Binding-site contacts:
Ligand atom C6 contacts residue LEU433 of chain 1.B at 3.6 Å (hydrophobic).
Ligand atom O4 contacts residue PHE523 of chain 1.B at 3.0 Å (h-bond).
Ligand atom O4 contacts residue GLY520 of chain 1.B at 2.6 Å (h-bond).
Ligand atom C6 contacts residue SER439 of chain 1.B at 3.7 Å.
Ligand atom O5P contacts residue SER521 of chain 1.B at 2.6 Å (h-bond).
Ligand atom O5P contacts residue THR434 of chain 1.B at 3.6 Å.
Ligand atom P2 contacts residue THR434 of chain 1.B at 3.5 Å.
Ligand atom O1 contacts residue GLY520 of chain 1.B at 3.7 Å.
Ligand atom O4 contacts residue GLY522 of chain 1.B at 3.7 Å.
Ligand atom P2 contacts residue LYS435 of chain 1.B at 3.8 Å.
Ligand atom C5 contacts residue GLY520 of chain 1.B at 3.3 Å.
Ligand atom O4P contacts residue SER521 of chain 1.B at 3.2 Å (h-bond).
Ligand atom O2P contacts residue LYS435 of chain 1.B at 3.4 Å (salt-bridge).
Ligand atom C4 contacts residue GLY520 of chain 1.B at 3.2 Å.
Ligand atom C3 contacts residue ARG518 of chain 1.B at 3.2 Å.
Ligand atom O2 contacts residue GLY516 of chain 1.B at 3.4 Å (h-bond).
Ligand atom O6 contacts residue THR434 of chain 1.B at 3.7 Å.
Ligand atom O6P contacts residue THR434 of chain 1.B at 2.5 Å (h-bond).
Ligand atom O3P contacts residue GLY520 of chain 1.B at 2.9 Å (h-bond).
Ligand atom O1P contacts residue TRP484 of chain 1.B at 2.9 Å (h-bond).
Ligand atom O5P contacts residue SER436 of chain 1.B at 2.7 Å (h-bond).
Ligand atom C6 contacts residue THR524 of chain 1.B at 3.4 Å.
Ligand atom O1P contacts residue ARG491 of chain 1.B at 2.9 Å (salt-bridge).
Ligand atom O3P contacts residue LYS435 of chain 1.B at 3.0 Å (salt-bridge).
Ligand atom P1 contacts residue ARG491 of chain 1.B at 3.7 Å.
Ligand atom P2 contacts residue SER439 of chain 1.B at 3.8 Å.
Ligand atom O4P contacts residue SER439 of chain 1.B at 3.5 Å (h-bond).
Ligand atom O4P contacts residue GLY522 of chain 1.B at 3.0 Å (h-bond).
Ligand atom O2 contacts residue LEU433 of chain 1.B at 3.5 Å.
Ligand atom O3 contacts residue ARG518 of chain 1.B at 2.6 Å (salt-bridge).
Ligand atom O6P contacts residue SER439 of chain 1.B at 2.9 Å (h-bond).
Ligand atom O5P contacts residue LYS435 of chain 1.B at 3.4 Å (salt-bridge).
Ligand atom O3 contacts residue GLY516 of chain 1.B at 3.1 Å.
Ligand atom P2 contacts residue SER436 of chain 1.B at 3.8 Å.
Ligand atom O6 contacts residue LYS435 of chain 1.B at 3.2 Å (salt-bridge).
Ligand atom C3 contacts residue GLY520 of chain 1.B at 3.4 Å.
Ligand atom O2P contacts residue ARG491 of chain 1.B at 2.7 Å (salt-bridge).
Ligand atom O4 contacts residue THR524 of chain 1.B at 3.6 Å (h-bond).
Ligand atom O3P contacts residue PRO519 of chain 1.B at 3.7 Å.
Ligand atom P2 contacts residue SER521 of chain 1.B at 3.4 Å.

Sequence of chain 1.B:
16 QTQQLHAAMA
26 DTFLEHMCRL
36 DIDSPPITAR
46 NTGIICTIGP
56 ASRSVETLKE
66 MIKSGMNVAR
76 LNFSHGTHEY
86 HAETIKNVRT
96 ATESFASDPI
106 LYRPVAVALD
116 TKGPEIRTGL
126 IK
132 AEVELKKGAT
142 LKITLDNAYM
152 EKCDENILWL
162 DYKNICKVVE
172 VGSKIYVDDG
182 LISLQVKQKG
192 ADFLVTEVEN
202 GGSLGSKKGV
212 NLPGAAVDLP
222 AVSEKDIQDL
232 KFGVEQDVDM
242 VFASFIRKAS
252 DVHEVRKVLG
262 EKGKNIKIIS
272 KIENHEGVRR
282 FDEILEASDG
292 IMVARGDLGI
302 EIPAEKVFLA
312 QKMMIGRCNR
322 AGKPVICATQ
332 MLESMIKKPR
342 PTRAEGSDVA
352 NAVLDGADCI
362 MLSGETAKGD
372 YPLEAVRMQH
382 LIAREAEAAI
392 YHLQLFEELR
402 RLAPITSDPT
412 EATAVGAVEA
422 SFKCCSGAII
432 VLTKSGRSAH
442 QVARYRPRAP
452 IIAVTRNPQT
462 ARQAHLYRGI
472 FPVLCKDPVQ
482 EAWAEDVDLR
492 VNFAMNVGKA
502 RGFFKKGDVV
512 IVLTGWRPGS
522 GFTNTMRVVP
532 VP

A protein and the small-molecule ligand that binds it are described below.
Small molecule (SMILES): O=P(O)(O)OC[C@H]1O[C@](O)(COP(=O)(O)O)[C@@H](O)[C@@H]1O